Sequence of chain 3.D:
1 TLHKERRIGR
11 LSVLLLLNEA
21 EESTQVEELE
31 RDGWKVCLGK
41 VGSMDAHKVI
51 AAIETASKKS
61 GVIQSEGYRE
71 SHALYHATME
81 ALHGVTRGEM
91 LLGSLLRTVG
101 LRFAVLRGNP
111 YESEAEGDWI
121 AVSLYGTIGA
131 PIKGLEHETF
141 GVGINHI

Sequence of chain 1.D:
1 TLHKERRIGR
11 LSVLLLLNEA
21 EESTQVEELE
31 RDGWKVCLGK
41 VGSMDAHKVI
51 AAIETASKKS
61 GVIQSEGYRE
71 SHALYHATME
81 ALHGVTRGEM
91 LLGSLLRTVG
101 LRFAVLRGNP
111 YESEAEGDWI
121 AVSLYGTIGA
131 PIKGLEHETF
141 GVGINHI

The protein below binds the small molecule below.
Small molecule (SMILES): Nc1nc(=O)c2ncn([C@@H]3O[C@H](CO[P](=O)(O)O[C@H]4[C@@H](O)[C@H](n5ccc(=O)[nH]c5=O)O[C@@H]4CO[P](=O)(O)O[C@H]4[C@@H](O)[C@H](n5ccc(=O)[nH]c5=O)O[C@@H]4CO)[C@@H](O[P](=O)(O)OC[C@H]4O[C@@H](n5cnc6c(N)ncnc65)[C@H](O)[C@@H]4O[P](=O)(O)OC[C@H]4O[C@@H](n5cnc6c(=O)nc(N)[nH]c65)[C@H](O)[C@@H]4O[P](=O)(O)OC[C@H]4O[C@@H](n5ccc(=O)[nH]c5=O)[C@H](O)[C@@H]4O[P](=O)(O)OC[C@H]4O[C@@H](n5ccc(=O)[nH]c5=O)[C@H](O)[C@@H]4O)[C@H]3O)c2[nH]1

Binding-site contacts:
Ligand atom O2' contacts residue ALA52 of chain 1.D at 3.3 Å.
Ligand atom O2 contacts residue GLU54 of chain 3.D at 3.1 Å (salt-bridge).
Ligand atom O3' contacts residue U1 of chain 3.B at 3.3 Å (h-bond).
Ligand atom O2' contacts residue PRO131 of chain 1.D at 1.9 Å (h-bond).
Ligand atom C8 contacts residue LYS40 of chain 1.D at 3.2 Å.
Ligand atom O5' contacts residue U7 of chain 2.B at 3.3 Å (h-bond).
Ligand atom O2' contacts residue LEU101 of chain 1.D at 3.2 Å (h-bond).
Ligand atom N3 contacts residue VAL99 of chain 1.D at 3.1 Å.
Ligand atom C2' contacts residue THR98 of chain 1.D at 3.2 Å.
Ligand atom O2' contacts residue VAL41 of chain 1.D at 2.8 Å (h-bond).
Ligand atom O2' contacts residue LYS40 of chain 1.D at 2.9 Å.
Ligand atom O4' contacts residue SER43 of chain 1.D at 3.3 Å (h-bond).
Ligand atom O4 contacts residue LYS59 of chain 1.D at 3.2 Å.
Ligand atom O2' contacts residue THR55 of chain 3.D at 2.7 Å (h-bond).
Ligand atom C6 contacts residue THR127 of chain 1.D at 3.2 Å.
Ligand atom O2' contacts residue GLY42 of chain 1.D at 2.9 Å.
Ligand atom C5' contacts residue LYS40 of chain 1.D at 3.2 Å.
Ligand atom C2' contacts residue PRO131 of chain 1.D at 3.3 Å (hydrophobic).
Ligand atom N6 contacts residue THR127 of chain 1.D at 3.0 Å (h-bond).
Ligand atom N1 contacts residue THR127 of chain 1.D at 2.8 Å (h-bond).
Ligand atom O4' contacts residue GLY42 of chain 1.D at 2.9 Å.
Ligand atom C2' contacts residue THR55 of chain 3.D at 2.9 Å.
Ligand atom C2 contacts residue GLU54 of chain 3.D at 3.3 Å.
Ligand atom N3 contacts residue GLU54 of chain 3.D at 2.7 Å (salt-bridge).
Ligand atom O2' contacts residue THR98 of chain 1.D at 2.8 Å (h-bond).
Ligand atom N2 contacts residue GLU136 of chain 1.D at 2.8 Å (salt-bridge).
Ligand atom O2' contacts residue GLY100 of chain 1.D at 3.2 Å.
Ligand atom O5' contacts residue GLY42 of chain 1.D at 3.2 Å (h-bond).
Ligand atom N2 contacts residue ALA130 of chain 1.D at 2.9 Å (h-bond).
Ligand atom N1 contacts residue GLU136 of chain 1.D at 2.9 Å (salt-bridge).
Ligand atom O4' contacts residue PRO131 of chain 1.D at 2.8 Å (h-bond).
Ligand atom C6 contacts residue THR55 of chain 1.D at 3.2 Å.
Ligand atom O4' contacts residue LYS40 of chain 1.D at 2.7 Å.
Ligand atom O2 contacts residue ALA56 of chain 1.D at 3.1 Å.
Ligand atom N6 contacts residue GLU136 of chain 1.D at 3.2 Å (salt-bridge).
Ligand atom O3' contacts residue GLY42 of chain 1.D at 3.0 Å (h-bond).
Ligand atom C5' contacts residue U7 of chain 2.B at 2.9 Å.
Ligand atom N3 contacts residue THR98 of chain 1.D at 2.8 Å (h-bond).
Ligand atom O2' contacts residue U1 of chain 3.B at 2.9 Å.
Ligand atom C2 contacts residue GLU136 of chain 1.D at 3.3 Å.